Binding-site contacts:
Ligand atom C2 contacts residue PHE250 of chain 1.A at 4.0 Å (hydrophobic).
Ligand atom C6 contacts residue VAL315 of chain 1.A at 3.3 Å (hydrophobic).
Ligand atom C8 contacts residue SER247 of chain 1.A at 3.8 Å.
Ligand atom O6 contacts residue VAL315 of chain 1.A at 3.4 Å.
Ligand atom O3 contacts residue ASP249 of chain 1.A at 3.4 Å.
Ligand atom C3 contacts residue PHE250 of chain 1.A at 3.5 Å (hydrophobic).
Ligand atom O5 contacts residue ASN215 of chain 1.A at 2.4 Å (h-bond).
Ligand atom O6 contacts residue ASP249 of chain 1.A at 2.7 Å (salt-bridge).
Ligand atom C5 contacts residue ASN215 of chain 1.A at 3.6 Å.
Ligand atom C1 contacts residue ASN215 of chain 1.A at 1.5 Å.
Ligand atom O7 contacts residue LYS10 of chain 1.A at 3.7 Å.
Ligand atom O4 contacts residue TRP251 of chain 1.A at 3.9 Å.
Ligand atom C1 contacts residue SER314 of chain 1.A at 3.9 Å.
Ligand atom C1 contacts residue PHE250 of chain 1.A at 3.5 Å (hydrophobic).
Ligand atom C8 contacts residue TRP251 of chain 1.A at 4.0 Å (hydrophobic).
Ligand atom C4 contacts residue PHE250 of chain 1.A at 3.8 Å (hydrophobic).
Ligand atom C5 contacts residue PHE250 of chain 1.A at 3.5 Å (hydrophobic).
Ligand atom O5 contacts residue VAL315 of chain 1.A at 3.9 Å.
Ligand atom N2 contacts residue ASP249 of chain 1.A at 3.7 Å.
Ligand atom C8 contacts residue ASP249 of chain 1.A at 3.7 Å.
Ligand atom C7 contacts residue TRP251 of chain 1.A at 3.6 Å (hydrophobic).
Ligand atom C7 contacts residue ASN215 of chain 1.A at 3.8 Å.
Ligand atom N2 contacts residue ASN215 of chain 1.A at 2.9 Å (h-bond).
Ligand atom C7 contacts residue ASP249 of chain 1.A at 3.9 Å.
Ligand atom O4 contacts residue VAL315 of chain 1.A at 3.7 Å.
Ligand atom C6 contacts residue VAL2 of chain 1.A at 3.3 Å (hydrophobic).
Ligand atom O6 contacts residue PHE250 of chain 1.A at 3.3 Å.
Ligand atom C6 contacts residue TRP251 of chain 1.A at 3.7 Å (hydrophobic).
Ligand atom C5 contacts residue TRP251 of chain 1.A at 3.9 Å (hydrophobic).
Ligand atom C6 contacts residue VAL315 of chain 1.A at 3.7 Å (hydrophobic).
Ligand atom O4 contacts residue PHE250 of chain 1.A at 3.8 Å.
Ligand atom O7 contacts residue TRP251 of chain 1.A at 2.9 Å (h-bond).
Ligand atom C3 contacts residue ASN215 of chain 1.A at 3.8 Å.
Ligand atom C5 contacts residue VAL315 of chain 1.A at 3.4 Å (hydrophobic).
Ligand atom C6 contacts residue ASP249 of chain 1.A at 3.4 Å.
Ligand atom C8 contacts residue ASN246 of chain 1.A at 3.6 Å.
Ligand atom C2 contacts residue ASN215 of chain 1.A at 2.5 Å.
Ligand atom O6 contacts residue VAL2 of chain 1.A at 3.9 Å.
Ligand atom C8 contacts residue VAL2 of chain 1.A at 3.8 Å (hydrophobic).
Ligand atom O5 contacts residue ASP249 of chain 1.A at 3.7 Å.

Sequence of chain 1.A:
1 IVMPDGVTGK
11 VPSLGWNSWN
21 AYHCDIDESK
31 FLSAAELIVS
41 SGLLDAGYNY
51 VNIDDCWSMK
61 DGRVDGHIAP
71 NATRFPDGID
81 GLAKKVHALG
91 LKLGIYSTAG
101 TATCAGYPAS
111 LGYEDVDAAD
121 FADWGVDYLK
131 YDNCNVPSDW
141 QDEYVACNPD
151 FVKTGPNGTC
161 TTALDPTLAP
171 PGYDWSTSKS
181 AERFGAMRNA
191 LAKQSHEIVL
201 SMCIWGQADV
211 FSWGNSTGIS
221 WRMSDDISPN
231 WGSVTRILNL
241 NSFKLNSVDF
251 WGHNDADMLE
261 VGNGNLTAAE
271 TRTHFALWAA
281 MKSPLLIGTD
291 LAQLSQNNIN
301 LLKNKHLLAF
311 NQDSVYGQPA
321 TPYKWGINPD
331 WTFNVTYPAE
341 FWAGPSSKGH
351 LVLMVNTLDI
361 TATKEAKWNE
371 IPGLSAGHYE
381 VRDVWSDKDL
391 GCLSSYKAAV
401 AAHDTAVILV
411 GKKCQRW

This small molecule binds to this protein.
Small molecule (SMILES): CC(=O)N[C@H]1[C@H](O[C@H]2[C@H](O)[C@@H](NC(C)=O)CO[C@@H]2CO)O[C@H](CO)[C@@H](O[C@@H]2O[C@H](CO[C@H]3O[C@H](CO[C@@H]4O[C@H](CO)[C@@H](O)[C@H](O)[C@@H]4O)[C@@H](O)[C@H](O)[C@@H]3O)[C@@H](O)[C@H](O[C@H]3O[C@H](CO)[C@@H](O)[C@H](O)[C@@H]3O)[C@@H]2O)[C@@H]1O